A protein and the small-molecule ligand that binds it are described below.
Small molecule (SMILES): C[C@H](Cl)C(=O)O

Sequence of chain 2.B:
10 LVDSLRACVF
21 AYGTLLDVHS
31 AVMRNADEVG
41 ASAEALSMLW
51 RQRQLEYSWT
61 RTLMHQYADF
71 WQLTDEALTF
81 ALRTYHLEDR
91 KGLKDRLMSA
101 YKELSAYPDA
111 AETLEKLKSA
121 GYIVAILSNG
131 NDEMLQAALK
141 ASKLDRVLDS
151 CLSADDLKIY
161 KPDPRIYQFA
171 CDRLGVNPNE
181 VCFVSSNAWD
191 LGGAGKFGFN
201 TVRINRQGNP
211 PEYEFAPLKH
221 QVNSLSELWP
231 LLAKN

Binding-site contacts:
Ligand atom O1A contacts residue TRP189 of chain 2.A at 3.3 Å (h-bond).
Ligand atom C2 contacts residue ARG53 of chain 2.B at 4.4 Å.
Ligand atom CL contacts residue ARG53 of chain 2.B at 4.2 Å.
Ligand atom CL contacts residue SER186 of chain 2.A at 4.1 Å.
Ligand atom C2 contacts residue TRP189 of chain 2.A at 3.2 Å (hydrophobic).
Ligand atom O1A contacts residue LEU55 of chain 2.A at 3.1 Å.
Ligand atom C3 contacts residue TRP189 of chain 2.A at 3.8 Å (hydrophobic).
Ligand atom CL contacts residue ALA188 of chain 2.A at 3.3 Å.
Ligand atom CL contacts residue TRP189 of chain 2.A at 4.0 Å.
Ligand atom C1 contacts residue ARG51 of chain 2.A at 4.4 Å.
Ligand atom C2 contacts residue ASN187 of chain 2.A at 4.0 Å.
Ligand atom C3 contacts residue ARG53 of chain 2.B at 3.5 Å.
Ligand atom C3 contacts residue GLU56 of chain 2.B at 3.3 Å.
Ligand atom O1B contacts residue ASN187 of chain 2.A at 2.9 Å (h-bond).
Ligand atom CL contacts residue ASN187 of chain 2.A at 3.5 Å.
Ligand atom O1A contacts residue ASN187 of chain 2.A at 3.7 Å.
Ligand atom O1A contacts residue ARG51 of chain 2.A at 3.6 Å.
Ligand atom C1 contacts residue TRP189 of chain 2.A at 3.5 Å (hydrophobic).
Ligand atom C1 contacts residue LEU55 of chain 2.A at 4.3 Å (hydrophobic).
Ligand atom O1B contacts residue ARG51 of chain 2.A at 4.2 Å.
Ligand atom C1 contacts residue ASN187 of chain 2.A at 3.2 Å.

Sequence of chain 2.A:
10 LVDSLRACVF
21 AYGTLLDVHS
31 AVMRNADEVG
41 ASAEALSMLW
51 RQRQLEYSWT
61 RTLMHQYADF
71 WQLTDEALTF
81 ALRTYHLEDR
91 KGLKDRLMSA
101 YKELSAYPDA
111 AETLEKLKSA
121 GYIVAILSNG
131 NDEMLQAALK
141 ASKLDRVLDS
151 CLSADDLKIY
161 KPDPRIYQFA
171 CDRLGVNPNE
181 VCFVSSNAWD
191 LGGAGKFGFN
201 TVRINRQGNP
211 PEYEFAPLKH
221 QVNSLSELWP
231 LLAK